Binding-site contacts:
Ligand atom C2 contacts residue ASP193 of chain 1.C at 3.5 Å.
Ligand atom O6 contacts residue VAL187 of chain 1.C at 3.4 Å (h-bond).
Ligand atom O1P contacts residue THR138 of chain 1.C at 3.1 Å (h-bond).
Ligand atom O3' contacts residue GLU133 of chain 1.C at 2.5 Å (salt-bridge).
Ligand atom O2P contacts residue THR138 of chain 1.C at 3.1 Å (h-bond).
Ligand atom O1P contacts residue ASP137 of chain 1.C at 3.0 Å (salt-bridge).
Ligand atom N2 contacts residue ASP193 of chain 1.C at 2.6 Å (salt-bridge).
Ligand atom O2P contacts residue THR141 of chain 1.C at 2.7 Å (h-bond).
Ligand atom C5' contacts residue ILE135 of chain 1.C at 3.4 Å (hydrophobic).
Ligand atom O2' contacts residue ASP134 of chain 1.C at 2.5 Å (salt-bridge).
Ligand atom N7 contacts residue ASP137 of chain 1.C at 3.0 Å (salt-bridge).
Ligand atom O2P contacts residue LYS140 of chain 1.C at 3.0 Å (salt-bridge).
Ligand atom O6 contacts residue LYS165 of chain 1.C at 2.7 Å (salt-bridge).
Ligand atom O3P contacts residue TYR104 of chain 1.C at 2.6 Å (h-bond).
Ligand atom N1 contacts residue VAL187 of chain 1.C at 2.6 Å (h-bond).
Ligand atom O5' contacts residue THR141 of chain 1.C at 3.4 Å (h-bond).
Ligand atom C2' contacts residue ASP134 of chain 1.C at 3.2 Å.
Ligand atom N1 contacts residue PHE186 of chain 1.C at 3.4 Å.
Ligand atom O3P contacts residue THR138 of chain 1.C at 2.7 Å (h-bond).
Ligand atom C3' contacts residue GLU133 of chain 1.C at 3.2 Å.
Ligand atom N2 contacts residue VAL187 of chain 1.C at 3.1 Å (h-bond).
Ligand atom O1P contacts residue GLY139 of chain 1.C at 2.7 Å (h-bond).
Ligand atom O5' contacts residue TYR104 of chain 1.C at 3.4 Å.
Ligand atom N4' contacts residue TYR104 of chain 1.C at 3.3 Å.
Ligand atom O3P contacts residue ASP137 of chain 1.C at 3.3 Å.
Ligand atom P contacts residue THR138 of chain 1.C at 3.2 Å.
Ligand atom O2' contacts residue POP1 of chain 1.P at 3.1 Å (h-bond).
Ligand atom O3' contacts residue POP1 of chain 1.P at 3.0 Å (h-bond).
Ligand atom C3' contacts residue ASP134 of chain 1.C at 3.3 Å.
Ligand atom C2' contacts residue MG1 of chain 1.M at 3.3 Å.
Ligand atom C2 contacts residue VAL187 of chain 1.C at 3.3 Å (hydrophobic).
Ligand atom N4' contacts residue POP1 of chain 1.P at 3.5 Å (h-bond).
Ligand atom N2 contacts residue LEU192 of chain 1.C at 3.2 Å.
Ligand atom C3' contacts residue MG1 of chain 1.M at 3.2 Å.
Ligand atom O3' contacts residue MG1 of chain 1.M at 2.2 Å.
Ligand atom C6 contacts residue PHE186 of chain 1.C at 3.3 Å (hydrophobic).
Ligand atom O6 contacts residue PHE186 of chain 1.C at 3.2 Å.
Ligand atom C1' contacts residue POP1 of chain 1.P at 3.4 Å.
Ligand atom O2' contacts residue MG1 of chain 1.M at 2.5 Å.
Ligand atom O3' contacts residue ASP134 of chain 1.C at 3.5 Å (salt-bridge).

Sequence of chain 1.C:
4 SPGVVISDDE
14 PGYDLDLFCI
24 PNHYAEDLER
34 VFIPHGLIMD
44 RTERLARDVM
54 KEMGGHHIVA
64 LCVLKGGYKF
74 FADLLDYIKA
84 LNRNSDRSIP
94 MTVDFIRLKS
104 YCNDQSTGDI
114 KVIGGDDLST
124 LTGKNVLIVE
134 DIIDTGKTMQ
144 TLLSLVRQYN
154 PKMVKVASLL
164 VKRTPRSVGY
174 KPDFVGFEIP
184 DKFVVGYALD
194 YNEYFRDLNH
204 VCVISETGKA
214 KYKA

The protein below binds the small molecule below.
Small molecule (SMILES): Nc1nc2c([C@@H]3N[C@H](COP(=O)(O)O)[C@@H](O)[C@H]3O)c[nH]c2c(=O)[nH]1